Sequence of chain 1.B:
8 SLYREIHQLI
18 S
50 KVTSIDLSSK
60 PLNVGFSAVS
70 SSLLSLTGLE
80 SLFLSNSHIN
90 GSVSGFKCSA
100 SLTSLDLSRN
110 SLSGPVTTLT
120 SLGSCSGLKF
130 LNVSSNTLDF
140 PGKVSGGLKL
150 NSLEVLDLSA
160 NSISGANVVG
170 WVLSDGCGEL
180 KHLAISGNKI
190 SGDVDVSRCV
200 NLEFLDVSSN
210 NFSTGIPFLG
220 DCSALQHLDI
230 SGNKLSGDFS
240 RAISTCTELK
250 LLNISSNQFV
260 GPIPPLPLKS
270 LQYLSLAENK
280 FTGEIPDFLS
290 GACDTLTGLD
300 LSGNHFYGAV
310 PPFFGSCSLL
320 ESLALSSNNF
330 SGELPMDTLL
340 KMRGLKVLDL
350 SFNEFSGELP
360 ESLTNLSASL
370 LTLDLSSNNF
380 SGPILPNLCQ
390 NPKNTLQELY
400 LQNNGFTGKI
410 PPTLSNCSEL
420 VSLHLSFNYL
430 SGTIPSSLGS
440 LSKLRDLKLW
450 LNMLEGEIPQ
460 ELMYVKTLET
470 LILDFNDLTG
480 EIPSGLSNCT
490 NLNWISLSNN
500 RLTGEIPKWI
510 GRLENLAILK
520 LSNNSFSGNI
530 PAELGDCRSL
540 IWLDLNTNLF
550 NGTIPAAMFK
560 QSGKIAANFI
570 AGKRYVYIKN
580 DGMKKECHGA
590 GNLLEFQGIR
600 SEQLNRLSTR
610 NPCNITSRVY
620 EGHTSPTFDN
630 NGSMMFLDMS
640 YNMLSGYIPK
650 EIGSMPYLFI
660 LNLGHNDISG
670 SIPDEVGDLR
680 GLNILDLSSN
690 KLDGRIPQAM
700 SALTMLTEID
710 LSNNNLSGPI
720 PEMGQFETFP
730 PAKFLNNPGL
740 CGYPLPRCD

Sequence of chain 1.D:
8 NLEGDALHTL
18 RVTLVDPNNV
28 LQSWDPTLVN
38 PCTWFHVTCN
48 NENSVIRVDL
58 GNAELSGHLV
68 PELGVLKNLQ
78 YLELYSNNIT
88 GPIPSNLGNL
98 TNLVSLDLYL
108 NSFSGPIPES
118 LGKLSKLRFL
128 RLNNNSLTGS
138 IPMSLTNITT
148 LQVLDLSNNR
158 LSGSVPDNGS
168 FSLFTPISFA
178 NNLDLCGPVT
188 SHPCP

This protein binds this small molecule.
Small molecule (SMILES): CC(C)[C@H](C)[C@@H](O)[C@H](O)[C@@H](C)[C@H]1CC[C@H]2[C@@H]3COC(=O)[C@H]4C[C@H](O)[C@H](O)C[C@]4(C)[C@H]3CC[C@]12C

Binding-site contacts:
Ligand atom C12 contacts residue PHE42 of chain 1.D at 3.5 Å (hydrophobic).
Ligand atom O07 contacts residue TYR576 of chain 1.B at 3.9 Å.
Ligand atom C03 contacts residue THR706 of chain 1.B at 3.5 Å.
Ligand atom O03 contacts residue PHE42 of chain 1.D at 3.5 Å.
Ligand atom O03 contacts residue TRP41 of chain 1.D at 3.7 Å.
Ligand atom O02 contacts residue ASN682 of chain 1.B at 3.7 Å.
Ligand atom C02 contacts residue ASN682 of chain 1.B at 3.7 Å.
Ligand atom O22 contacts residue TYR574 of chain 1.B at 2.4 Å (h-bond).
Ligand atom C02 contacts residue HIS43 of chain 1.D at 3.8 Å.
Ligand atom C21 contacts residue PHE658 of chain 1.B at 3.7 Å (hydrophobic).
Ligand atom O03 contacts residue HIS43 of chain 1.D at 3.1 Å (h-bond).
Ligand atom C11 contacts residue ASN682 of chain 1.B at 3.6 Å.
Ligand atom O06 contacts residue ILE683 of chain 1.B at 3.6 Å.
Ligand atom O02 contacts residue HIS43 of chain 1.D at 2.8 Å (h-bond).
Ligand atom C19 contacts residue ASN682 of chain 1.B at 3.5 Å.
Ligand atom C13 contacts residue PHE42 of chain 1.D at 3.8 Å (hydrophobic).
Ligand atom C12 contacts residue PHE658 of chain 1.B at 3.4 Å (hydrophobic).
Ligand atom C19 contacts residue ILE659 of chain 1.B at 3.9 Å (hydrophobic).
Ligand atom C26 contacts residue MET634 of chain 1.B at 3.7 Å (hydrophobic).
Ligand atom C26 contacts residue PRO625 of chain 1.B at 3.6 Å (hydrophobic).
Ligand atom C21 contacts residue MET634 of chain 1.B at 3.7 Å (hydrophobic).
Ligand atom O07 contacts residue TYR619 of chain 1.B at 3.4 Å.
Ligand atom C26 contacts residue SER624 of chain 1.B at 3.8 Å.
Ligand atom C15 contacts residue TYR576 of chain 1.B at 3.8 Å (hydrophobic).
Ligand atom O23 contacts residue TYR574 of chain 1.B at 3.5 Å (h-bond).
Ligand atom C02 contacts residue THR706 of chain 1.B at 3.7 Å.
Ligand atom C11 contacts residue PHE658 of chain 1.B at 3.8 Å (hydrophobic).
Ligand atom C27 contacts residue ILE540 of chain 1.B at 3.7 Å (hydrophobic).
Ligand atom C22 contacts residue TYR574 of chain 1.B at 3.2 Å (hydrophobic).
Ligand atom C01 contacts residue ASN682 of chain 1.B at 3.3 Å.
Ligand atom C04 contacts residue THR706 of chain 1.B at 3.7 Å.
Ligand atom C17 contacts residue PHE42 of chain 1.D at 3.6 Å (hydrophobic).
Ligand atom O06 contacts residue LYS578 of chain 1.B at 3.2 Å.
Ligand atom C07 contacts residue TYR619 of chain 1.B at 3.5 Å (hydrophobic).
Ligand atom C14 contacts residue PHE42 of chain 1.D at 3.7 Å (hydrophobic).
Ligand atom C28 contacts residue TYR574 of chain 1.B at 3.5 Å (hydrophobic).
Ligand atom O23 contacts residue SER624 of chain 1.B at 3.3 Å (h-bond).
Ligand atom C03 contacts residue HIS43 of chain 1.D at 3.8 Å.
Ligand atom C06 contacts residue ILE683 of chain 1.B at 3.8 Å (hydrophobic).
Ligand atom C19 contacts residue ILE683 of chain 1.B at 3.6 Å (hydrophobic).